The small molecule below binds the protein below.
Small molecule (SMILES): CC(=O)N[C@@H]1[C@@H](O)[C@H](O)[C@@H](CO)O[C@H]1O

Binding-site contacts:
Ligand atom C3 contacts residue ASN193 of chain 1.A at 3.9 Å.
Ligand atom C6 contacts residue GLN282 of chain 1.A at 4.4 Å.
Ligand atom N2 contacts residue THR195 of chain 1.A at 3.9 Å.
Ligand atom C4 contacts residue THR195 of chain 1.A at 4.3 Å.
Ligand atom C1 contacts residue ASN193 of chain 1.A at 1.4 Å.
Ligand atom C5 contacts residue ASN193 of chain 1.A at 3.6 Å.
Ligand atom N2 contacts residue ASN193 of chain 1.A at 3.1 Å (h-bond).
Ligand atom C6 contacts residue GLU283 of chain 1.A at 4.0 Å.
Ligand atom C1 contacts residue THR195 of chain 1.A at 3.2 Å.
Ligand atom O7 contacts residue ASN193 of chain 1.A at 3.9 Å.
Ligand atom C2 contacts residue ASN193 of chain 1.A at 2.5 Å.
Ligand atom O6 contacts residue GLN282 of chain 1.A at 4.0 Å.
Ligand atom O5 contacts residue ASN193 of chain 1.A at 2.4 Å (h-bond).
Ligand atom C3 contacts residue THR195 of chain 1.A at 4.2 Å.
Ligand atom O6 contacts residue GLU283 of chain 1.A at 3.3 Å.
Ligand atom C6 contacts residue THR195 of chain 1.A at 4.4 Å.
Ligand atom O5 contacts residue GLN282 of chain 1.A at 3.7 Å.
Ligand atom C7 contacts residue ASN193 of chain 1.A at 3.8 Å.
Ligand atom O5 contacts residue THR195 of chain 1.A at 3.6 Å.
Ligand atom C5 contacts residue THR195 of chain 1.A at 3.5 Å.
Ligand atom C1 contacts residue GLN282 of chain 1.A at 4.2 Å.
Ligand atom C2 contacts residue THR195 of chain 1.A at 3.9 Å.
Ligand atom C4 contacts residue ASN193 of chain 1.A at 4.3 Å.

Sequence of chain 1.A:
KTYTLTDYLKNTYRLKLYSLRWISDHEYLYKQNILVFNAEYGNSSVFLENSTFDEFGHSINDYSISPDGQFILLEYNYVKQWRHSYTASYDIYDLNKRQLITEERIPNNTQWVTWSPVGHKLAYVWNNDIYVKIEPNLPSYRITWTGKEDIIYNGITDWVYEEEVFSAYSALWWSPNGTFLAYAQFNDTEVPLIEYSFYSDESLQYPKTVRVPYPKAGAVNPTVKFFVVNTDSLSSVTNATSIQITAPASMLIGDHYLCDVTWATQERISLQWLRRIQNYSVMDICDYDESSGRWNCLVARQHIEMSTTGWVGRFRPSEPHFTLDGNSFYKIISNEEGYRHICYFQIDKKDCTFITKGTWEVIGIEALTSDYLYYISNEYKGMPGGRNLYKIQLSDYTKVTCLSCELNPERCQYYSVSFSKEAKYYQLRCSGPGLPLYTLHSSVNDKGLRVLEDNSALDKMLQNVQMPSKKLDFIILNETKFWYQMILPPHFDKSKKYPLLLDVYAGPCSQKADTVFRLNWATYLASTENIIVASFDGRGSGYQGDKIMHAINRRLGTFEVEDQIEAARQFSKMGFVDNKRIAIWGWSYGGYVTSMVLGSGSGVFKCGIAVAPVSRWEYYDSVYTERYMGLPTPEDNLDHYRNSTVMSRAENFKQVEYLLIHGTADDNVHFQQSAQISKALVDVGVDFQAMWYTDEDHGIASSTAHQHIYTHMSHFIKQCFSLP